A protein and the small-molecule ligand that binds it are described below.
Small molecule (SMILES): CCCCCCc1nc(N)nc(N)c1-c1ccccc1

Sequence of chain 1.B:
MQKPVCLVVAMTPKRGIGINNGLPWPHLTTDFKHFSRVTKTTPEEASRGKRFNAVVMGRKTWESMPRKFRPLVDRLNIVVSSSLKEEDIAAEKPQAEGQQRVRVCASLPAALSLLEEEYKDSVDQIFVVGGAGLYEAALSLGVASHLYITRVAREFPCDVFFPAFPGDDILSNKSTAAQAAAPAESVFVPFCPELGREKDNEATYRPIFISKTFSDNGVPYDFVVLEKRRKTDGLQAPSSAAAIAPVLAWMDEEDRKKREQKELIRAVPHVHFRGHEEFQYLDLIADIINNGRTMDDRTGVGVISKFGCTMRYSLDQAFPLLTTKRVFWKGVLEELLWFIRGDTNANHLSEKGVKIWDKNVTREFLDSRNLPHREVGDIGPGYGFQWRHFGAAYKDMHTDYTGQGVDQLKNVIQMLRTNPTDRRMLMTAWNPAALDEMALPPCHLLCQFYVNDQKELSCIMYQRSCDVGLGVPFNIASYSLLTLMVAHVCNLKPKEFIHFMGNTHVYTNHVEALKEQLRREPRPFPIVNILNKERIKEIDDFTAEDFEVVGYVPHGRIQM

Binding-site contacts:
Ligand atom N1 contacts residue VAL8 of chain 1.B at 3.6 Å.
Ligand atom C2 contacts residue VAL9 of chain 1.B at 3.9 Å (hydrophobic).
Ligand atom NAH contacts residue PHE35 of chain 1.B at 3.6 Å.
Ligand atom NAI contacts residue ASP31 of chain 1.B at 2.8 Å (salt-bridge).
Ligand atom NAI contacts residue VAL9 of chain 1.B at 3.5 Å.
Ligand atom C6 contacts residue VAL8 of chain 1.B at 3.9 Å (hydrophobic).
Ligand atom CAT contacts residue PHE35 of chain 1.B at 3.6 Å (hydrophobic).
Ligand atom CAK contacts residue PHE32 of chain 1.B at 4.0 Å (hydrophobic).
Ligand atom NAH contacts residue VAL8 of chain 1.B at 3.0 Å (h-bond).
Ligand atom CAO contacts residue MET87 of chain 1.B at 3.9 Å (hydrophobic).
Ligand atom C6 contacts residue NDP1 of chain 1.H at 3.4 Å.
Ligand atom N3 contacts residue ALA10 of chain 1.B at 4.0 Å.
Ligand atom C2 contacts residue ALA10 of chain 1.B at 3.8 Å (hydrophobic).
Ligand atom CAL contacts residue PHE32 of chain 1.B at 3.8 Å (hydrophobic).
Ligand atom C2 contacts residue ASP31 of chain 1.B at 3.6 Å.
Ligand atom CAQ contacts residue NDP1 of chain 1.H at 3.9 Å.
Ligand atom NAH contacts residue NDP1 of chain 1.H at 3.6 Å.
Ligand atom C5 contacts residue PHE35 of chain 1.B at 3.9 Å (hydrophobic).
Ligand atom CAG contacts residue NDP1 of chain 1.H at 4.0 Å.
Ligand atom NAI contacts residue ALA10 of chain 1.B at 3.7 Å.
Ligand atom N1 contacts residue ALA10 of chain 1.B at 3.8 Å.
Ligand atom C4 contacts residue ASP31 of chain 1.B at 3.5 Å.
Ligand atom NAI contacts residue THR172 of chain 1.B at 3.4 Å (h-bond).
Ligand atom CAK contacts residue ASP31 of chain 1.B at 3.4 Å.
Ligand atom CAM contacts residue PHE32 of chain 1.B at 3.9 Å (hydrophobic).
Ligand atom NAH contacts residue TYR157 of chain 1.B at 3.5 Å (h-bond).
Ligand atom CAP contacts residue NDP1 of chain 1.H at 3.6 Å.
Ligand atom CAJ contacts residue ASP31 of chain 1.B at 3.5 Å.
Ligand atom N1 contacts residue VAL9 of chain 1.B at 3.5 Å.
Ligand atom CAL contacts residue PHE35 of chain 1.B at 3.7 Å (hydrophobic).
Ligand atom C6 contacts residue PHE35 of chain 1.B at 3.5 Å (hydrophobic).
Ligand atom N3 contacts residue ASP31 of chain 1.B at 2.7 Å (salt-bridge).
Ligand atom NAI contacts residue VAL8 of chain 1.B at 3.9 Å.
Ligand atom N1 contacts residue PHE35 of chain 1.B at 3.6 Å.
Ligand atom N1 contacts residue NDP1 of chain 1.H at 3.7 Å.
Ligand atom CAN contacts residue PHE35 of chain 1.B at 3.9 Å (hydrophobic).
Ligand atom NAH contacts residue VAL151 of chain 1.B at 3.1 Å (h-bond).
Ligand atom C2 contacts residue PHE35 of chain 1.B at 3.9 Å (hydrophobic).
Ligand atom C5 contacts residue NDP1 of chain 1.H at 3.6 Å.
Ligand atom CAR contacts residue THR83 of chain 1.B at 3.8 Å.